Binding-site contacts:
Ligand atom O7 contacts residue ASN74 of chain 3.A at 3.4 Å (h-bond).
Ligand atom C3 contacts residue ASN74 of chain 3.A at 3.7 Å.
Ligand atom O7 contacts residue HIS73 of chain 3.A at 3.7 Å.
Ligand atom C7 contacts residue ASN74 of chain 3.A at 3.4 Å.
Ligand atom C5 contacts residue ASN74 of chain 3.A at 3.6 Å.
Ligand atom O5 contacts residue MET106 of chain 3.A at 4.3 Å.
Ligand atom C1 contacts residue ASN74 of chain 3.A at 1.4 Å.
Ligand atom C8 contacts residue HIS73 of chain 3.A at 4.2 Å.
Ligand atom N2 contacts residue ASN74 of chain 3.A at 2.9 Å (h-bond).
Ligand atom C4 contacts residue ASN74 of chain 3.A at 4.2 Å.
Ligand atom O5 contacts residue ASN74 of chain 3.A at 2.4 Å (h-bond).
Ligand atom C1 contacts residue THR76 of chain 3.A at 3.9 Å.
Ligand atom C8 contacts residue ASN74 of chain 3.A at 3.1 Å.
Ligand atom C2 contacts residue ASN74 of chain 3.A at 2.4 Å.

A protein and the small-molecule ligand that binds it are described below.
Small molecule (SMILES): CC(=O)N[C@H]1[C@H](O[C@H]2[C@H](O)[C@@H](NC(C)=O)CO[C@@H]2CO)O[C@H](CO)[C@@H](O)[C@@H]1O

Sequence of chain 3.A:
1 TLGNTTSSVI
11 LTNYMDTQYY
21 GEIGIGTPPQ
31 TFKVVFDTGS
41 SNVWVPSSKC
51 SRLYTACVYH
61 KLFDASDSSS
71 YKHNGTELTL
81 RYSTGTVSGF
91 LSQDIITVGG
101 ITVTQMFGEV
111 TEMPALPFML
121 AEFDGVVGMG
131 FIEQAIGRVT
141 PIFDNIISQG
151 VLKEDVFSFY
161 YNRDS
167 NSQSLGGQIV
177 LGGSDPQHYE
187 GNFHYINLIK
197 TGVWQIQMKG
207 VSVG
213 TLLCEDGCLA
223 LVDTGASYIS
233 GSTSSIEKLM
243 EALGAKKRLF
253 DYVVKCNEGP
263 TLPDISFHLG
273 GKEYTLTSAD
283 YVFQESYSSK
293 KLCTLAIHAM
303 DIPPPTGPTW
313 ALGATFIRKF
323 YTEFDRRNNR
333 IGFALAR